Sequence of chain 3.A:
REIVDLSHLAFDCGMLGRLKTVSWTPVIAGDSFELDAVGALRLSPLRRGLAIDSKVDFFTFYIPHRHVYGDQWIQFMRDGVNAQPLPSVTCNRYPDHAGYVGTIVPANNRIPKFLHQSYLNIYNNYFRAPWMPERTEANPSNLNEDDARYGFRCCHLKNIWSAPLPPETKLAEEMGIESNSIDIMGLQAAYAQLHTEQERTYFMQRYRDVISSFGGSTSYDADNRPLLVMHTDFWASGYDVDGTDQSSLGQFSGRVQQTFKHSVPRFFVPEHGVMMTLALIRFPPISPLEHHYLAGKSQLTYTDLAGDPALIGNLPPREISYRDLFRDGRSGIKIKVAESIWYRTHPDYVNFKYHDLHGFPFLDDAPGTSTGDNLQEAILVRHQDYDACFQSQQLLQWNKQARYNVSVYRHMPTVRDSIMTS

This protein binds this small molecule.
Small molecule (SMILES): Nc1ncnc2c1N1CN2[C@H]2C[C@]3(OP3(O)(O)OC[C@H]3OCC[C@@H]3O[P](=O)(O)OC[C@H]3O[C@@H]1C[C@@H]3O)[C@@H](CO[P](=O)(O)O[C@H]1CCO[C@@H]1COP(=O)=O)O2

Binding-site contacts:
Ligand atom OP2 contacts residue THR423 of chain 4.A at 2.9 Å.
Ligand atom O5' contacts residue ARG425 of chain 4.A at 2.8 Å.
Ligand atom C5' contacts residue DC1 of chain 3.H at 2.3 Å.
Ligand atom C2 contacts residue ARG425 of chain 4.A at 3.1 Å.
Ligand atom P contacts residue DC1 of chain 3.H at 2.5 Å.
Ligand atom C5' contacts residue TYR31 of chain 3.C at 2.9 Å (hydrophobic).
Ligand atom N3 contacts residue GLU208 of chain 3.A at 2.7 Å (salt-bridge).
Ligand atom C2 contacts residue GLU208 of chain 3.A at 1.6 Å.
Ligand atom C5' contacts residue ARG28 of chain 3.C at 3.1 Å.
Ligand atom O3' contacts residue DC1 of chain 3.E at 3.3 Å.
Ligand atom P contacts residue ARG425 of chain 4.A at 3.5 Å.
Ligand atom N3 contacts residue ARG425 of chain 4.A at 3.1 Å (salt-bridge).
Ligand atom C1' contacts residue ALA27 of chain 3.C at 3.8 Å (hydrophobic).
Ligand atom C4 contacts residue GLU208 of chain 3.A at 3.4 Å.
Ligand atom C3' contacts residue DC1 of chain 3.E at 2.9 Å.
Ligand atom C1' contacts residue DC1 of chain 3.E at 3.6 Å.
Ligand atom N6 contacts residue GLU208 of chain 3.A at 3.4 Å (salt-bridge).
Ligand atom N1 contacts residue ARG425 of chain 4.A at 3.6 Å (salt-bridge).
Ligand atom O5' contacts residue TYR31 of chain 3.C at 3.4 Å (h-bond).
Ligand atom OP2 contacts residue ASP426 of chain 4.A at 2.8 Å (salt-bridge).
Ligand atom O4' contacts residue PHE212 of chain 3.A at 3.4 Å.
Ligand atom O5' contacts residue ARG28 of chain 3.C at 3.4 Å.
Ligand atom N3 contacts residue PHE212 of chain 3.A at 2.9 Å.
Ligand atom OP2 contacts residue ARG425 of chain 4.A at 3.8 Å.
Ligand atom OP2 contacts residue DC1 of chain 3.H at 2.0 Å.
Ligand atom C1' contacts residue PHE212 of chain 3.A at 3.5 Å (hydrophobic).
Ligand atom C2 contacts residue PHE212 of chain 3.A at 3.8 Å (hydrophobic).
Ligand atom C4' contacts residue DC1 of chain 3.H at 2.8 Å.
Ligand atom O5' contacts residue DC1 of chain 3.H at 2.6 Å.
Ligand atom O3' contacts residue THR423 of chain 4.A at 3.8 Å.
Ligand atom C4 contacts residue ARG425 of chain 4.A at 3.6 Å.
Ligand atom O3' contacts residue ARG425 of chain 4.A at 3.8 Å.
Ligand atom OP1 contacts residue GLY34 of chain 3.C at 3.8 Å.
Ligand atom N1 contacts residue GLU208 of chain 3.A at 1.5 Å (salt-bridge).
Ligand atom C2' contacts residue DC1 of chain 3.E at 2.2 Å.
Ligand atom O3' contacts residue ARG28 of chain 3.C at 3.5 Å (salt-bridge).
Ligand atom OP1 contacts residue ARG28 of chain 3.C at 3.2 Å (salt-bridge).
Ligand atom C5 contacts residue GLU208 of chain 3.A at 3.4 Å.
Ligand atom C6 contacts residue GLU208 of chain 3.A at 2.6 Å.
Ligand atom O4' contacts residue ARG425 of chain 4.A at 3.7 Å.

Sequence of chain 3.C:
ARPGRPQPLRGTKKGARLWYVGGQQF

Sequence of chain 4.A:
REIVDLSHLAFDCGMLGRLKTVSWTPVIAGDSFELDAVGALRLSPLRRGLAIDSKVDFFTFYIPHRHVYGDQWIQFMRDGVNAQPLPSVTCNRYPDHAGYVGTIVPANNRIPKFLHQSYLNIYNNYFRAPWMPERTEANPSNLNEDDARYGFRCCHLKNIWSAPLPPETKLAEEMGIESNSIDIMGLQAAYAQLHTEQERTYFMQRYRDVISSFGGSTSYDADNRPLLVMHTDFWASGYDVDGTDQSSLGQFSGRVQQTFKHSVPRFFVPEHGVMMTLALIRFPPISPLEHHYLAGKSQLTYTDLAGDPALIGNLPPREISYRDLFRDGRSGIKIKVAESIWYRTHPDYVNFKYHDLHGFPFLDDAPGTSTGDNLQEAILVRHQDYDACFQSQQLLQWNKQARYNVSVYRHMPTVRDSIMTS